Sequence of chain 2.A:
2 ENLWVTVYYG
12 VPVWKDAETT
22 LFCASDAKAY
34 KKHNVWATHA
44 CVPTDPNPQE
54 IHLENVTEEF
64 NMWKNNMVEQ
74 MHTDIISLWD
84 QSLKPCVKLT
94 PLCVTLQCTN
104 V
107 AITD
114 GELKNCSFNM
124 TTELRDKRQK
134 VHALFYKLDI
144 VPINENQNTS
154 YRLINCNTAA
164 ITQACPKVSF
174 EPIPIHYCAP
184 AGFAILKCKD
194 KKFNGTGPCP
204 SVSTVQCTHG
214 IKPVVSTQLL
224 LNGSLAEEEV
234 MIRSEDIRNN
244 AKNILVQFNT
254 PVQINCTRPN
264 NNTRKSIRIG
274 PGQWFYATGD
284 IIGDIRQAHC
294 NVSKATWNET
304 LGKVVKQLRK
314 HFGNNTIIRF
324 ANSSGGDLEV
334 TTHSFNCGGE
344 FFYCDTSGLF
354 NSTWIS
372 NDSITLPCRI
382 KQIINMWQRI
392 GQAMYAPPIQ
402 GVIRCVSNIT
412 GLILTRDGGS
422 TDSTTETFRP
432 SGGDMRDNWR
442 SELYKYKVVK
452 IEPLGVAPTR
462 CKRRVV

Binding-site contacts:
Ligand atom C2 contacts residue ASN354 of chain 2.A at 2.4 Å.
Ligand atom O5 contacts residue ASN354 of chain 2.A at 2.4 Å (h-bond).
Ligand atom C7 contacts residue ASN354 of chain 2.A at 3.1 Å.
Ligand atom O7 contacts residue GLY351 of chain 2.A at 4.0 Å.
Ligand atom O7 contacts residue ASN354 of chain 2.A at 3.1 Å (h-bond).
Ligand atom N2 contacts residue ASN354 of chain 2.A at 2.9 Å (h-bond).
Ligand atom C3 contacts residue ASN354 of chain 2.A at 3.8 Å.
Ligand atom C8 contacts residue SER350 of chain 2.A at 3.3 Å.
Ligand atom C4 contacts residue ASN354 of chain 2.A at 4.2 Å.
Ligand atom C7 contacts residue SER350 of chain 2.A at 3.9 Å.
Ligand atom C1 contacts residue ASN354 of chain 2.A at 1.4 Å.
Ligand atom C5 contacts residue ASN354 of chain 2.A at 3.6 Å.
Ligand atom O7 contacts residue SER350 of chain 2.A at 3.4 Å (h-bond).
Ligand atom C8 contacts residue ASN354 of chain 2.A at 4.3 Å.

This small molecule binds to this protein.
Small molecule (SMILES): CC(=O)N[C@@H]1[C@@H](O)[C@H](O)[C@@H](CO)O[C@H]1O